Binding-site contacts:
Ligand atom O contacts residue THR1 of chain 1.Y at 2.3 Å (h-bond).
Ligand atom C3 contacts residue ARG19 of chain 1.Y at 3.5 Å.
Ligand atom C contacts residue MES1 of chain 1.RA at 3.8 Å.
Ligand atom O contacts residue THR21 of chain 1.Y at 3.8 Å.
Ligand atom C3 contacts residue THR1 of chain 1.Y at 2.6 Å.
Ligand atom O contacts residue ALA49 of chain 1.Y at 3.1 Å (h-bond).
Ligand atom N contacts residue THR21 of chain 1.Y at 2.8 Å (h-bond).
Ligand atom O contacts residue MES1 of chain 1.RA at 2.8 Å (h-bond).
Ligand atom CA contacts residue THR21 of chain 1.Y at 3.7 Å.
Ligand atom C2 contacts residue TYR170 of chain 1.Y at 3.6 Å (hydrophobic).
Ligand atom N contacts residue THR1 of chain 1.Y at 3.6 Å.
Ligand atom C3 contacts residue LYS33 of chain 1.Y at 3.9 Å.
Ligand atom C3 contacts residue THR1 of chain 1.Y at 2.5 Å.
Ligand atom CD2 contacts residue THR21 of chain 1.Y at 3.7 Å.
Ligand atom CB contacts residue THR21 of chain 1.Y at 3.8 Å.
Ligand atom N contacts residue GLY47 of chain 1.Y at 2.9 Å (h-bond).
Ligand atom CA contacts residue GLY47 of chain 1.Y at 3.3 Å.
Ligand atom N contacts residue ASP126 of chain 1.Z at 3.1 Å (salt-bridge).
Ligand atom O contacts residue GLY47 of chain 1.Y at 3.1 Å (h-bond).
Ligand atom CA contacts residue THR21 of chain 1.Y at 3.6 Å.
Ligand atom C2 contacts residue MES1 of chain 1.RA at 3.6 Å.
Ligand atom O contacts residue THR21 of chain 1.Y at 3.0 Å (h-bond).
Ligand atom CD2 contacts residue ALA27 of chain 1.Y at 3.4 Å (hydrophobic).
Ligand atom C contacts residue ASP126 of chain 1.Z at 3.8 Å.
Ligand atom CH3 contacts residue ASP126 of chain 1.Z at 3.5 Å.
Ligand atom C3 contacts residue TYR170 of chain 1.Y at 2.9 Å (hydrophobic).
Ligand atom C contacts residue THR21 of chain 1.Y at 3.7 Å.
Ligand atom O contacts residue THR1 of chain 1.Y at 3.7 Å.
Ligand atom C contacts residue THR1 of chain 1.Y at 1.4 Å.
Ligand atom CA contacts residue THR1 of chain 1.Y at 2.3 Å.
Ligand atom C1 contacts residue THR1 of chain 1.Y at 2.5 Å.
Ligand atom O contacts residue ALA20 of chain 1.Y at 3.4 Å.
Ligand atom C2 contacts residue THR1 of chain 1.Y at 1.5 Å.
Ligand atom C3 contacts residue GLY47 of chain 1.Y at 3.8 Å.
Ligand atom C contacts residue GLY47 of chain 1.Y at 3.5 Å.
Ligand atom C1 contacts residue SER131 of chain 1.Y at 3.5 Å.
Ligand atom O contacts residue MES1 of chain 1.RA at 3.4 Å (h-bond).
Ligand atom CD2 contacts residue ALA22 of chain 1.Y at 3.8 Å (hydrophobic).
Ligand atom C1 contacts residue MES1 of chain 1.RA at 3.0 Å.
Ligand atom C3 contacts residue THR21 of chain 1.Y at 3.8 Å.

A small-molecule ligand and the protein it binds are described below.
Small molecule (SMILES): CC(=O)N[C@@H](CC(C)C)C(=O)N[C@@H](C)C(=O)N[C@@H](C)[C@@H](O)[C@H](C)CO

Sequence of chain 1.Y:
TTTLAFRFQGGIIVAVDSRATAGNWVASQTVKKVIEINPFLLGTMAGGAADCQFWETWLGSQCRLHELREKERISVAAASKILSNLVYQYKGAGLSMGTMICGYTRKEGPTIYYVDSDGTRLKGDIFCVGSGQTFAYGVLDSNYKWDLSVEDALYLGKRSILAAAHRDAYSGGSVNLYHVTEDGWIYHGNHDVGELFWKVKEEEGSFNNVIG

Sequence of chain 1.Z:
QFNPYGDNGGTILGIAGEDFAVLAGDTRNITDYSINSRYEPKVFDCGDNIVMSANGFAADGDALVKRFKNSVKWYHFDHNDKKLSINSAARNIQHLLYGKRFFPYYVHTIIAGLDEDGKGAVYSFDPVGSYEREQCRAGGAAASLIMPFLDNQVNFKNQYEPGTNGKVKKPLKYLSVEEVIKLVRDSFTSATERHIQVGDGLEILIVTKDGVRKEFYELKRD